Sequence of chain 1.C:
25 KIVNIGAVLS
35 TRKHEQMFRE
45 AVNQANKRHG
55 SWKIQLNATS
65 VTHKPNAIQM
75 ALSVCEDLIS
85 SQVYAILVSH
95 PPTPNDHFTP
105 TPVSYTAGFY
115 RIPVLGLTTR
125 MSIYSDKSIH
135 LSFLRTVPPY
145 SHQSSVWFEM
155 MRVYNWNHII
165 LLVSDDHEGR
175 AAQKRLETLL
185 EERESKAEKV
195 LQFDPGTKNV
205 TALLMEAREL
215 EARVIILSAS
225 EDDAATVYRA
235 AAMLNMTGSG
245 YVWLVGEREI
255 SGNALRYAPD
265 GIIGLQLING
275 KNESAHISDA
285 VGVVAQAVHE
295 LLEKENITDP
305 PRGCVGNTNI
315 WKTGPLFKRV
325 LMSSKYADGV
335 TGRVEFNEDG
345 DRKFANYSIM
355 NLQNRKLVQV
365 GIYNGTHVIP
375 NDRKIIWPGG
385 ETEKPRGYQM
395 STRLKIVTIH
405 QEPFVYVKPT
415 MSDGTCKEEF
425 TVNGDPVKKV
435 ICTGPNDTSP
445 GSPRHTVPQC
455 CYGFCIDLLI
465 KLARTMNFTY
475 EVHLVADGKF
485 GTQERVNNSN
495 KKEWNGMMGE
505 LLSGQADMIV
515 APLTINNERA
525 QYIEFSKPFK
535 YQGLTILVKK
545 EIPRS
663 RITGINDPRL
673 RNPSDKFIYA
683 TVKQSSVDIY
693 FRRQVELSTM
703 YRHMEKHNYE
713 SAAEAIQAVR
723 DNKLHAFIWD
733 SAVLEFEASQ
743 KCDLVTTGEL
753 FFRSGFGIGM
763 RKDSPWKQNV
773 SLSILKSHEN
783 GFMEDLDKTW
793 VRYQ

A small-molecule ligand and the protein it binds are described below.
Small molecule (SMILES): CC(=O)N[C@H]1[C@H](O[C@H]2[C@H](O)[C@@H](NC(C)=O)CO[C@@H]2CO)O[C@H](CO)[C@@H](O)[C@@H]1O

Binding-site contacts:
Ligand atom N2 contacts residue ASN471 of chain 1.C at 2.9 Å (h-bond).
Ligand atom C8 contacts residue ASN471 of chain 1.C at 4.1 Å.
Ligand atom C1 contacts residue ASN471 of chain 1.C at 1.4 Å.
Ligand atom O5 contacts residue ASN471 of chain 1.C at 2.4 Å (h-bond).
Ligand atom C7 contacts residue ASN471 of chain 1.C at 3.7 Å.
Ligand atom C5 contacts residue ASN471 of chain 1.C at 3.6 Å.
Ligand atom C4 contacts residue ASN471 of chain 1.C at 4.2 Å.
Ligand atom C2 contacts residue ASN471 of chain 1.C at 2.4 Å.
Ligand atom C3 contacts residue ASN471 of chain 1.C at 3.8 Å.
Ligand atom C7 contacts residue NAG2 of chain 1.R at 4.5 Å.
Ligand atom C8 contacts residue NAG2 of chain 1.R at 3.6 Å.